Sequence of chain 1.C:
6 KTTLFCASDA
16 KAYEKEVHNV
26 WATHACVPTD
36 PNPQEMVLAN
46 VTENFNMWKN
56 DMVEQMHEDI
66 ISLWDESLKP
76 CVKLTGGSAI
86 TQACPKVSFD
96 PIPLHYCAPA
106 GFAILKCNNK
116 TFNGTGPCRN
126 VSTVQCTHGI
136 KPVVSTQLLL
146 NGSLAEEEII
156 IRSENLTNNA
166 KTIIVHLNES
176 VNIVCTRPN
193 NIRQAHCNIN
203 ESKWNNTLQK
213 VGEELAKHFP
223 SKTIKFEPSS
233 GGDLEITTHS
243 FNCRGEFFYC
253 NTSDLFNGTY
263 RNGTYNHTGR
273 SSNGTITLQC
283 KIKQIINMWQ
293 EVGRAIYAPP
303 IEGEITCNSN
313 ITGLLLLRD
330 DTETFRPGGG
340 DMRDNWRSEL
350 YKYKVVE

Binding-site contacts:
Ligand atom N2 contacts residue ASN253 of chain 1.C at 3.0 Å (h-bond).
Ligand atom C4 contacts residue ASN253 of chain 1.C at 4.3 Å.
Ligand atom C3 contacts residue ASN253 of chain 1.C at 3.8 Å.
Ligand atom O5 contacts residue SER255 of chain 1.C at 4.4 Å.
Ligand atom O7 contacts residue ASN253 of chain 1.C at 3.3 Å (h-bond).
Ligand atom C5 contacts residue ASN253 of chain 1.C at 3.7 Å.
Ligand atom C8 contacts residue THR240 of chain 1.C at 3.6 Å.
Ligand atom O7 contacts residue THR240 of chain 1.C at 4.5 Å.
Ligand atom C2 contacts residue ASN253 of chain 1.C at 2.5 Å.
Ligand atom C5 contacts residue SER255 of chain 1.C at 4.4 Å.
Ligand atom C1 contacts residue ASN253 of chain 1.C at 1.4 Å.
Ligand atom C8 contacts residue LEU236 of chain 1.C at 3.9 Å (hydrophobic).
Ligand atom C8 contacts residue THR239 of chain 1.C at 3.6 Å.
Ligand atom C1 contacts residue SER255 of chain 1.C at 4.2 Å.
Ligand atom C7 contacts residue THR240 of chain 1.C at 4.3 Å.
Ligand atom O5 contacts residue ASN253 of chain 1.C at 2.5 Å (h-bond).
Ligand atom C7 contacts residue ASN253 of chain 1.C at 3.4 Å.

The small molecule below binds the protein below.
Small molecule (SMILES): CC(=O)N[C@@H]1[C@@H](O)[C@H](O)[C@@H](CO)O[C@H]1O